This small molecule binds to this protein.
Small molecule (SMILES): CC(C)(Oc1ccc(Cl)cc1)C(=O)NCCCS

Binding-site contacts:
Ligand atom S01 contacts residue CYS50 of chain 2.A at 2.0 Å (h-bond).
Ligand atom C04 contacts residue ASN47 of chain 2.A at 4.1 Å.
Ligand atom C03 contacts residue ASN47 of chain 2.A at 4.4 Å.
Ligand atom C03 contacts residue CYS50 of chain 2.A at 4.0 Å (hydrophobic).
Ligand atom C18 contacts residue VAL8 of chain 2.B at 3.9 Å (hydrophobic).
Ligand atom C14 contacts residue PRO172 of chain 2.A at 3.9 Å (hydrophobic).
Ligand atom S01 contacts residue VAL8 of chain 2.B at 4.1 Å.
Ligand atom C10 contacts residue VAL8 of chain 2.B at 3.9 Å (hydrophobic).
Ligand atom CL contacts residue PHE124 of chain 2.A at 4.1 Å.
Ligand atom C13 contacts residue ILE224 of chain 2.A at 4.3 Å (hydrophobic).
Ligand atom C02 contacts residue VAL51 of chain 2.A at 3.9 Å (hydrophobic).
Ligand atom C15 contacts residue PRO172 of chain 2.A at 4.2 Å (hydrophobic).
Ligand atom C15 contacts residue ILE173 of chain 2.A at 4.4 Å (hydrophobic).
Ligand atom C17 contacts residue VAL8 of chain 2.B at 3.7 Å (hydrophobic).
Ligand atom CL contacts residue ILE173 of chain 2.A at 3.8 Å.
Ligand atom C02 contacts residue VAL8 of chain 2.B at 4.4 Å (hydrophobic).
Ligand atom CL contacts residue LYS127 of chain 2.A at 3.6 Å.
Ligand atom S01 contacts residue LYS54 of chain 2.A at 3.9 Å.
Ligand atom C13 contacts residue PRO172 of chain 2.A at 4.1 Å (hydrophobic).
Ligand atom C14 contacts residue ILE173 of chain 2.A at 4.0 Å (hydrophobic).
Ligand atom C02 contacts residue ASN47 of chain 2.A at 3.6 Å.
Ligand atom C03 contacts residue VAL8 of chain 2.B at 3.7 Å (hydrophobic).
Ligand atom C04 contacts residue VAL51 of chain 2.A at 4.0 Å (hydrophobic).
Ligand atom C10 contacts residue LEU223 of chain 2.A at 3.8 Å (hydrophobic).
Ligand atom S01 contacts residue VAL51 of chain 2.A at 3.4 Å (h-bond).
Ligand atom O11 contacts residue ILE224 of chain 2.A at 4.5 Å.
Ligand atom C12 contacts residue ILE224 of chain 2.A at 4.3 Å (hydrophobic).
Ligand atom N05 contacts residue ASN47 of chain 2.A at 4.4 Å.
Ligand atom C02 contacts residue CYS50 of chain 2.A at 3.0 Å (hydrophobic).
Ligand atom C10 contacts residue ILE224 of chain 2.A at 3.9 Å (hydrophobic).
Ligand atom O07 contacts residue VAL8 of chain 2.B at 4.1 Å.

Sequence of chain 2.B:
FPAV

Sequence of chain 2.A:
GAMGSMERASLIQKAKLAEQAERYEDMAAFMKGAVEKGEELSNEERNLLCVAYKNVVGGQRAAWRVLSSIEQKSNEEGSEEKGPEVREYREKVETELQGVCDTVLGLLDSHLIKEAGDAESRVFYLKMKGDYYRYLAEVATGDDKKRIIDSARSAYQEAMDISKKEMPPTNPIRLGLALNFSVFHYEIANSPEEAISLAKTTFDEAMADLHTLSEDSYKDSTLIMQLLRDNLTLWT